Sequence of chain 1.E:
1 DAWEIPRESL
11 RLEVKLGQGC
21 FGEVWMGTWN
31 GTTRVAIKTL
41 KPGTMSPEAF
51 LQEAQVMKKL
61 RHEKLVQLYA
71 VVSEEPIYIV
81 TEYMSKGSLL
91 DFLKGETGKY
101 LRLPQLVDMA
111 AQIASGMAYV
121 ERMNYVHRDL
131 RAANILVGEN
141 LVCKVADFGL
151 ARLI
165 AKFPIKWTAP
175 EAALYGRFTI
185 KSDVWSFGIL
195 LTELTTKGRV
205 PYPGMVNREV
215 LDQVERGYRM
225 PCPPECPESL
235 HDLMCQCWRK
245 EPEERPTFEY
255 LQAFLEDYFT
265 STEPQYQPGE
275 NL

Binding-site contacts:
Ligand atom C22 contacts residue CYS20 of chain 1.E at 2.8 Å (hydrophobic).
Ligand atom C7 contacts residue GLY87 of chain 1.E at 3.7 Å.
Ligand atom C9 contacts residue GLY87 of chain 1.E at 3.5 Å.
Ligand atom C10 contacts residue GLY87 of chain 1.E at 3.6 Å.
Ligand atom C27 contacts residue GLU53 of chain 1.E at 3.3 Å.
Ligand atom C23 contacts residue CYS20 of chain 1.E at 1.8 Å (hydrophobic).
Ligand atom N7 contacts residue LEU136 of chain 1.E at 3.5 Å.
Ligand atom C29 contacts residue THR81 of chain 1.E at 3.5 Å.
Ligand atom N6 contacts residue VAL24 of chain 1.E at 3.6 Å.
Ligand atom C28 contacts residue GLU53 of chain 1.E at 3.4 Å.
Ligand atom N4 contacts residue TYR83 of chain 1.E at 3.5 Å.
Ligand atom C16 contacts residue VAL24 of chain 1.E at 3.5 Å (hydrophobic).
Ligand atom C10 contacts residue MET84 of chain 1.E at 3.2 Å (hydrophobic).
Ligand atom CL1 contacts residue THR81 of chain 1.E at 3.5 Å.
Ligand atom C33 contacts residue GLY87 of chain 1.E at 3.7 Å.
Ligand atom C31 contacts residue ALA146 of chain 1.E at 3.6 Å (hydrophobic).
Ligand atom C9 contacts residue MET84 of chain 1.E at 3.0 Å (hydrophobic).
Ligand atom C13 contacts residue LEU136 of chain 1.E at 3.5 Å (hydrophobic).
Ligand atom C21 contacts residue CYS20 of chain 1.E at 3.4 Å (hydrophobic).
Ligand atom C12 contacts residue LEU136 of chain 1.E at 3.6 Å (hydrophobic).
Ligand atom C9 contacts residue TYR83 of chain 1.E at 3.4 Å (hydrophobic).
Ligand atom C34 contacts residue LEU16 of chain 1.E at 3.7 Å (hydrophobic).
Ligand atom CL1 contacts residue ILE79 of chain 1.E at 3.6 Å.
Ligand atom CL1 contacts residue LYS38 of chain 1.E at 3.5 Å.
Ligand atom C12 contacts residue ALA36 of chain 1.E at 3.4 Å (hydrophobic).
Ligand atom O2 contacts residue CYS20 of chain 1.E at 3.2 Å.
Ligand atom N5 contacts residue MET84 of chain 1.E at 3.4 Å (h-bond).
Ligand atom N9 contacts residue THR81 of chain 1.E at 3.1 Å (h-bond).
Ligand atom C8 contacts residue GLY87 of chain 1.E at 3.6 Å.
Ligand atom C11 contacts residue MET84 of chain 1.E at 3.7 Å (hydrophobic).
Ligand atom C30 contacts residue THR81 of chain 1.E at 3.3 Å.
Ligand atom C25 contacts residue THR81 of chain 1.E at 3.1 Å.
Ligand atom C32 contacts residue GLY87 of chain 1.E at 3.6 Å.
Ligand atom CL1 contacts residue ALA36 of chain 1.E at 3.3 Å.
Ligand atom N4 contacts residue MET84 of chain 1.E at 2.7 Å (h-bond).
Ligand atom C31 contacts residue VAL66 of chain 1.E at 3.6 Å (hydrophobic).
Ligand atom O2 contacts residue GLY19 of chain 1.E at 3.1 Å.
Ligand atom C14 contacts residue VAL24 of chain 1.E at 3.7 Å (hydrophobic).
Ligand atom C8 contacts residue TYR83 of chain 1.E at 3.7 Å (hydrophobic).
Ligand atom N5 contacts residue ALA36 of chain 1.E at 3.7 Å.

This small molecule binds to this protein.
Small molecule (SMILES): CCC(=O)Nc1ccccc1Nc1nc(Nc2ccc(N3CCN(C)CC3)cc2)ncc1C(=O)Nc1c(C)cccc1Cl